The protein below binds the small molecule below.
Small molecule (SMILES): COc1ccc(OCc2ccc(COc3c(Cl)cccc3Cl)cc2)c(Cl)c1

Binding-site contacts:
Ligand atom C19 contacts residue LEU240 of chain 33.A at 3.8 Å (hydrophobic).
Ligand atom C21 contacts residue HIS207 of chain 33.A at 3.6 Å.
Ligand atom C17 contacts residue ALA24 of chain 33.C at 3.7 Å (hydrophobic).
Ligand atom O1 contacts residue ILE110 of chain 33.A at 3.7 Å.
Ligand atom C10 contacts residue TYR159 of chain 33.A at 3.5 Å (hydrophobic).
Ligand atom C17 contacts residue TYR159 of chain 33.A at 3.7 Å (hydrophobic).
Ligand atom O2 contacts residue VAL196 of chain 33.A at 3.4 Å.
Ligand atom C13 contacts residue ILE110 of chain 33.A at 3.7 Å (hydrophobic).
Ligand atom CL3 contacts residue PHE134 of chain 33.A at 3.8 Å.
Ligand atom C21 contacts residue SER128 of chain 33.A at 3.8 Å.
Ligand atom C7 contacts residue PHE237 of chain 33.A at 3.5 Å (hydrophobic).
Ligand atom C16 contacts residue TYR159 of chain 33.A at 3.8 Å (hydrophobic).
Ligand atom C7 contacts residue MET132 of chain 33.A at 3.3 Å (hydrophobic).
Ligand atom C9 contacts residue PHE237 of chain 33.A at 3.7 Å (hydrophobic).
Ligand atom O3 contacts residue PHE130 of chain 33.A at 3.6 Å.
Ligand atom CL3 contacts residue LEU240 of chain 33.A at 3.8 Å.
Ligand atom C6 contacts residue TYR112 of chain 33.A at 3.7 Å (hydrophobic).
Ligand atom C12 contacts residue PHE134 of chain 33.A at 3.8 Å (hydrophobic).
Ligand atom C1 contacts residue TYR205 of chain 33.A at 3.8 Å (hydrophobic).
Ligand atom C16 contacts residue ALA24 of chain 33.C at 3.8 Å (hydrophobic).
Ligand atom O3 contacts residue TYR112 of chain 33.A at 3.6 Å.
Ligand atom O1 contacts residue MET132 of chain 33.A at 3.7 Å.
Ligand atom CL2 contacts residue TYR159 of chain 33.A at 3.6 Å.
Ligand atom C3 contacts residue MET132 of chain 33.A at 3.7 Å (hydrophobic).
Ligand atom C5 contacts residue TYR112 of chain 33.A at 3.5 Å (hydrophobic).
Ligand atom C9 contacts residue VAL199 of chain 33.A at 3.6 Å (hydrophobic).
Ligand atom C11 contacts residue ILE110 of chain 33.A at 3.8 Å (hydrophobic).
Ligand atom O1 contacts residue PHE237 of chain 33.A at 3.8 Å.
Ligand atom C21 contacts residue TYR205 of chain 33.A at 3.8 Å (hydrophobic).
Ligand atom C8 contacts residue MET132 of chain 33.A at 3.4 Å (hydrophobic).
Ligand atom CL2 contacts residue ALA24 of chain 33.C at 3.5 Å.
Ligand atom C13 contacts residue PHE134 of chain 33.A at 3.7 Å (hydrophobic).
Ligand atom C13 contacts residue MET132 of chain 33.A at 3.4 Å (hydrophobic).
Ligand atom C12 contacts residue ILE110 of chain 33.A at 3.8 Å (hydrophobic).
Ligand atom CL2 contacts residue ILE25 of chain 33.C at 3.4 Å.
Ligand atom C14 contacts residue TYR159 of chain 33.A at 3.5 Å (hydrophobic).
Ligand atom C20 contacts residue ILE194 of chain 33.A at 3.8 Å (hydrophobic).
Ligand atom C4 contacts residue MET132 of chain 33.A at 3.8 Å (hydrophobic).
Ligand atom C20 contacts residue LEU240 of chain 33.A at 3.8 Å (hydrophobic).
Ligand atom C2 contacts residue PHE237 of chain 33.A at 3.6 Å (hydrophobic).

Sequence of chain 33.A:
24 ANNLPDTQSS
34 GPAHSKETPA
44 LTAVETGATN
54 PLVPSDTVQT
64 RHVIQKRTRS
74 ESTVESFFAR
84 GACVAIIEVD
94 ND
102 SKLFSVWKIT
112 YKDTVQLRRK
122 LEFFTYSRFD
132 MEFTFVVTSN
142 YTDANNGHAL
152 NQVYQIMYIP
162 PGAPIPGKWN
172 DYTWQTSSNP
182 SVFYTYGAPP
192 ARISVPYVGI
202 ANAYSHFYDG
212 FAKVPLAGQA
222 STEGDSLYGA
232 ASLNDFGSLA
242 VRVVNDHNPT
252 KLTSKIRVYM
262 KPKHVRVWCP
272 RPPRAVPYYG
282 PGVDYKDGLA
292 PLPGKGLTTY

Sequence of chain 33.C:
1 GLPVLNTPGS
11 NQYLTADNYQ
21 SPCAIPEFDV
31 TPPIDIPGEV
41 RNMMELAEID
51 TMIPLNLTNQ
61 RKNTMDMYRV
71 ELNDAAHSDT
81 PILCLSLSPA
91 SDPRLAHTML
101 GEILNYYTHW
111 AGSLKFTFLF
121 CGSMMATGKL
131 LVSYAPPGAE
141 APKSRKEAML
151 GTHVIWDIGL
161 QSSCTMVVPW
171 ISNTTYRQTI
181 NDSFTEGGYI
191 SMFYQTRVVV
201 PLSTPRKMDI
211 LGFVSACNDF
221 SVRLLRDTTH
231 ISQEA